Sequence of chain 17.A:
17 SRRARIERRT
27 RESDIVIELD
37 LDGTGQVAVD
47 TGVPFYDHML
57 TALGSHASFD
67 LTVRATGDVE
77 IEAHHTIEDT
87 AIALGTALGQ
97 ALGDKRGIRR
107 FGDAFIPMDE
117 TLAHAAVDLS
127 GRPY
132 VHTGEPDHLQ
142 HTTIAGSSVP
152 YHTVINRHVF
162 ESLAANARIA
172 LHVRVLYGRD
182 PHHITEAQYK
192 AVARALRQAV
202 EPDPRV

The protein below binds the small molecule below.
Small molecule (SMILES): O=P(O)(O)OC[C@@H](O)[C@@H](O)c1cnc[nH]1

Sequence of chain 7.A:
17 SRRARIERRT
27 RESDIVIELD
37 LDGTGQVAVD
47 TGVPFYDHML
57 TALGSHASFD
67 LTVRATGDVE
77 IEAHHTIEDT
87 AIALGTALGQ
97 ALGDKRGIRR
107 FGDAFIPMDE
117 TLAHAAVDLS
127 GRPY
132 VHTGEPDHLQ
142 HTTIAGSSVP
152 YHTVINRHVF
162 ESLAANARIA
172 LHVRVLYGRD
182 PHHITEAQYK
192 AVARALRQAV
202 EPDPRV

Binding-site contacts:
Ligand atom C5 contacts residue MET114 of chain 23.A at 3.6 Å (hydrophobic).
Ligand atom P contacts residue ARG106 of chain 17.A at 3.6 Å.
Ligand atom C2 contacts residue GLU28 of chain 7.A at 3.8 Å.
Ligand atom O3 contacts residue HIS54 of chain 23.A at 3.3 Å (h-bond).
Ligand atom N2 contacts residue MN1 of chain 23.C at 2.2 Å.
Ligand atom OP5 contacts residue ARG106 of chain 17.A at 3.9 Å.
Ligand atom N1 contacts residue GLU84 of chain 7.A at 3.2 Å (salt-bridge).
Ligand atom O3 contacts residue GLU187 of chain 23.A at 2.7 Å (salt-bridge).
Ligand atom N1 contacts residue HIS184 of chain 23.A at 3.5 Å (h-bond).
Ligand atom C6 contacts residue MN1 of chain 7.B at 3.1 Å.
Ligand atom C5 contacts residue MN1 of chain 7.B at 3.5 Å.
Ligand atom C6 contacts residue MET114 of chain 23.A at 3.4 Å (hydrophobic).
Ligand atom N1 contacts residue MN1 of chain 7.B at 2.3 Å.
Ligand atom C4 contacts residue MN1 of chain 23.C at 3.0 Å.
Ligand atom OP4 contacts residue HIS62 of chain 23.A at 3.2 Å (h-bond).
Ligand atom OP4 contacts residue LYS191 of chain 23.A at 3.8 Å.
Ligand atom C6 contacts residue HIS183 of chain 23.A at 3.6 Å.
Ligand atom OP1 contacts residue GLU187 of chain 23.A at 3.6 Å (salt-bridge).
Ligand atom OP6 contacts residue LYS191 of chain 23.A at 3.2 Å (salt-bridge).
Ligand atom N1 contacts residue HIS80 of chain 7.A at 3.4 Å (h-bond).
Ligand atom C6 contacts residue HIS80 of chain 7.A at 3.3 Å.
Ligand atom O3 contacts residue HIS81 of chain 7.A at 3.5 Å (h-bond).
Ligand atom OP4 contacts residue ARG106 of chain 17.A at 3.8 Å.
Ligand atom OP6 contacts residue ARG106 of chain 17.A at 2.8 Å (salt-bridge).
Ligand atom O2 contacts residue GLU28 of chain 7.A at 3.0 Å (salt-bridge).
Ligand atom C3 contacts residue GLU187 of chain 23.A at 3.9 Å.
Ligand atom N2 contacts residue HIS81 of chain 7.A at 2.9 Å (h-bond).
Ligand atom C3 contacts residue MN1 of chain 23.C at 3.2 Å.
Ligand atom C4 contacts residue HIS81 of chain 7.A at 3.4 Å.
Ligand atom C3 contacts residue GLU28 of chain 7.A at 3.8 Å.
Ligand atom C6 contacts residue HIS184 of chain 23.A at 3.7 Å.
Ligand atom C3 contacts residue HIS81 of chain 7.A at 3.3 Å.
Ligand atom N2 contacts residue MET114 of chain 23.A at 3.6 Å.
Ligand atom C5 contacts residue GLU84 of chain 7.A at 3.6 Å.
Ligand atom C6 contacts residue MN1 of chain 23.C at 3.4 Å.
Ligand atom N2 contacts residue HIS183 of chain 23.A at 3.2 Å (h-bond).
Ligand atom C4 contacts residue MET114 of chain 23.A at 3.7 Å (hydrophobic).
Ligand atom N2 contacts residue GLU187 of chain 23.A at 3.3 Å (salt-bridge).
Ligand atom O3 contacts residue MN1 of chain 23.C at 2.5 Å.
Ligand atom N1 contacts residue MET114 of chain 23.A at 3.5 Å.

Sequence of chain 23.A:
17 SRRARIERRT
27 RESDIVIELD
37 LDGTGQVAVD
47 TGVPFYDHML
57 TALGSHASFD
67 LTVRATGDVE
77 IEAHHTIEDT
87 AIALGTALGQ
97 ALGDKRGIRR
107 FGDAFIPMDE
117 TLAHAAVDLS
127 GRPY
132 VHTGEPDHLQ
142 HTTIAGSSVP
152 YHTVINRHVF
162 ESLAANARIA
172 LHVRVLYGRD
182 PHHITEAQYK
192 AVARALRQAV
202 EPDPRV